A small-molecule ligand and the protein it binds are described below.
Small molecule (SMILES): O=C(O)C(=O)O

Binding-site contacts:
Ligand atom C2 contacts residue MG1 of chain 1.MA at 2.8 Å.
Ligand atom O6 contacts residue THR244 of chain 1.G at 3.4 Å (h-bond).
Ligand atom O5 contacts residue GLU188 of chain 1.G at 4.5 Å.
Ligand atom O5 contacts residue ASP212 of chain 1.G at 3.8 Å.
Ligand atom O6 contacts residue MET276 of chain 1.G at 4.1 Å.
Ligand atom C1 contacts residue THR244 of chain 1.G at 3.6 Å.
Ligand atom O3 contacts residue ASP212 of chain 1.G at 2.9 Å (salt-bridge).
Ligand atom C1 contacts residue GLY211 of chain 1.G at 3.7 Å.
Ligand atom O6 contacts residue LYS186 of chain 1.G at 3.7 Å.
Ligand atom O5 contacts residue GLY211 of chain 1.G at 2.8 Å (h-bond).
Ligand atom O6 contacts residue MG1 of chain 1.MA at 4.1 Å.
Ligand atom O4 contacts residue GLU188 of chain 1.G at 3.1 Å (salt-bridge).
Ligand atom O4 contacts residue ALA209 of chain 1.G at 4.2 Å.
Ligand atom O6 contacts residue ARG87 of chain 1.G at 4.2 Å.
Ligand atom O5 contacts residue THR244 of chain 1.G at 2.6 Å (h-bond).
Ligand atom C1 contacts residue GLU188 of chain 1.G at 3.5 Å.
Ligand atom O5 contacts residue ALA209 of chain 1.G at 3.2 Å.
Ligand atom C1 contacts residue MG1 of chain 1.MA at 2.8 Å.
Ligand atom C1 contacts residue ARG210 of chain 1.G at 4.3 Å.
Ligand atom C2 contacts residue LYS186 of chain 1.G at 3.6 Å.
Ligand atom C2 contacts residue THR244 of chain 1.G at 4.0 Å.
Ligand atom O3 contacts residue MG1 of chain 1.MA at 2.0 Å.
Ligand atom C1 contacts residue ALA209 of chain 1.G at 3.5 Å (hydrophobic).
Ligand atom O5 contacts residue MG1 of chain 1.MA at 4.0 Å.
Ligand atom O3 contacts residue GLU188 of chain 1.G at 2.8 Å (salt-bridge).
Ligand atom C1 contacts residue ASP212 of chain 1.G at 3.8 Å.
Ligand atom C2 contacts residue GLU188 of chain 1.G at 3.6 Å.
Ligand atom C2 contacts residue ALA209 of chain 1.G at 3.8 Å (hydrophobic).
Ligand atom O3 contacts residue GLY211 of chain 1.G at 3.8 Å.
Ligand atom O4 contacts residue ASP212 of chain 1.G at 4.2 Å.
Ligand atom O6 contacts residue ALA209 of chain 1.G at 4.1 Å.
Ligand atom O4 contacts residue MG1 of chain 1.MA at 2.1 Å.
Ligand atom O3 contacts residue ALA209 of chain 1.G at 3.9 Å.
Ligand atom O5 contacts residue ARG210 of chain 1.G at 3.4 Å (salt-bridge).
Ligand atom O6 contacts residue MET207 of chain 1.G at 4.1 Å.
Ligand atom O4 contacts residue LYS186 of chain 1.G at 2.7 Å (salt-bridge).

Sequence of chain 1.G:
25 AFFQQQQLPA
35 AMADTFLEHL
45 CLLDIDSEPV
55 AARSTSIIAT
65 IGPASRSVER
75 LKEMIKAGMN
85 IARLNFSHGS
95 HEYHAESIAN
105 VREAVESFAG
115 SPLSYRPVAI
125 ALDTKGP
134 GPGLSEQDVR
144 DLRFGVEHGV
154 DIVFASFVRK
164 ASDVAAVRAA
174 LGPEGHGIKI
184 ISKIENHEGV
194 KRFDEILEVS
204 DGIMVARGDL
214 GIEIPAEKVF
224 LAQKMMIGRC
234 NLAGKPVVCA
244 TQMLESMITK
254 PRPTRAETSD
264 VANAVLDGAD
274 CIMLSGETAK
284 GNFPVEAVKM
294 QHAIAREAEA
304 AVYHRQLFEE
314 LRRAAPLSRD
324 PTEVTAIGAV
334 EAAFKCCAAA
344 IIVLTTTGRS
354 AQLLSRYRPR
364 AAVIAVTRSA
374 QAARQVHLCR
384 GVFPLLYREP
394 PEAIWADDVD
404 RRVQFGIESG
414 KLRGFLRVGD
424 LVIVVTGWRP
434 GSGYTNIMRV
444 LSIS